Binding-site contacts:
Ligand atom C36 contacts residue ALA49 of chain 1.V at 3.6 Å (hydrophobic).
Ligand atom C39 contacts residue PHE123 of chain 1.W at 3.3 Å (hydrophobic).
Ligand atom O24 contacts residue ALA125 of chain 1.W at 3.6 Å (h-bond).
Ligand atom O41 contacts residue SER27 of chain 1.V at 3.5 Å (h-bond).
Ligand atom C18 contacts residue ASP124 of chain 1.W at 3.5 Å.
Ligand atom C10 contacts residue ALA52 of chain 1.V at 3.6 Å (hydrophobic).
Ligand atom C01 contacts residue THR21 of chain 1.V at 3.4 Å.
Ligand atom C36 contacts residue TRP129 of chain 1.W at 3.4 Å (hydrophobic).
Ligand atom C35 contacts residue ASN130 of chain 1.W at 3.5 Å.
Ligand atom N15 contacts residue THR21 of chain 1.V at 3.1 Å (h-bond).
Ligand atom N19 contacts residue ASP124 of chain 1.W at 2.6 Å (salt-bridge).
Ligand atom C33 contacts residue ASN130 of chain 1.W at 3.6 Å.
Ligand atom C37 contacts residue ALA49 of chain 1.V at 3.6 Å (hydrophobic).
Ligand atom N14 contacts residue SER20 of chain 1.V at 2.8 Å (h-bond).
Ligand atom C11 contacts residue ILE45 of chain 1.V at 3.0 Å (hydrophobic).
Ligand atom N30 contacts residue ASP124 of chain 1.W at 3.6 Å.
Ligand atom C31 contacts residue ASP124 of chain 1.W at 3.4 Å.
Ligand atom O24 contacts residue ALA126 of chain 1.W at 3.6 Å.
Ligand atom C13 contacts residue SER20 of chain 1.V at 3.6 Å.
Ligand atom C38 contacts residue GLY128 of chain 1.W at 3.4 Å.
Ligand atom C34 contacts residue SER20 of chain 1.V at 3.6 Å.
Ligand atom C03 contacts residue GLY47 of chain 1.V at 3.4 Å.
Ligand atom C12 contacts residue GLY47 of chain 1.V at 3.6 Å.
Ligand atom O17 contacts residue ALA49 of chain 1.V at 3.0 Å (h-bond).
Ligand atom C10 contacts residue LYS33 of chain 1.V at 3.5 Å.
Ligand atom O41 contacts residue GLN22 of chain 1.V at 2.8 Å (h-bond).
Ligand atom N04 contacts residue GLY47 of chain 1.V at 2.6 Å (h-bond).
Ligand atom F08 contacts residue VAL31 of chain 1.V at 3.2 Å.
Ligand atom N23 contacts residue ASP124 of chain 1.W at 3.4 Å.
Ligand atom C37 contacts residue TRP129 of chain 1.W at 3.2 Å (hydrophobic).
Ligand atom C05 contacts residue ALA49 of chain 1.V at 3.6 Å (hydrophobic).
Ligand atom C28 contacts residue ASP124 of chain 1.W at 3.4 Å.
Ligand atom C20 contacts residue ASP124 of chain 1.W at 3.6 Å.
Ligand atom O17 contacts residue THR48 of chain 1.V at 3.4 Å.
Ligand atom C38 contacts residue SER122 of chain 1.W at 3.6 Å.
Ligand atom F08 contacts residue ALA49 of chain 1.V at 3.4 Å.
Ligand atom C07 contacts residue VAL31 of chain 1.V at 3.5 Å (hydrophobic).
Ligand atom C39 contacts residue SER122 of chain 1.W at 3.3 Å.
Ligand atom C34 contacts residue ASN130 of chain 1.W at 3.6 Å.
Ligand atom C02 contacts residue GLY47 of chain 1.V at 3.6 Å.

This protein binds this small molecule.
Small molecule (SMILES): Cc1cc(C(=O)N[C@@H](CC(=O)N2CCC[C@@H]2c2ccccc2)C(=O)N[C@@H](C)c2ncc(-c3ccccc3F)[nH]2)no1

Sequence of chain 1.V:
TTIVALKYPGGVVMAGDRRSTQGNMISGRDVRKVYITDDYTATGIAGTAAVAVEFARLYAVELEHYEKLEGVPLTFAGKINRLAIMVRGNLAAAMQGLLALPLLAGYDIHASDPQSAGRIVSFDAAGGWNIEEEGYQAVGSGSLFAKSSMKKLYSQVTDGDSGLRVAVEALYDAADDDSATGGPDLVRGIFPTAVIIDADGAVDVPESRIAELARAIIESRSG

Sequence of chain 1.W:
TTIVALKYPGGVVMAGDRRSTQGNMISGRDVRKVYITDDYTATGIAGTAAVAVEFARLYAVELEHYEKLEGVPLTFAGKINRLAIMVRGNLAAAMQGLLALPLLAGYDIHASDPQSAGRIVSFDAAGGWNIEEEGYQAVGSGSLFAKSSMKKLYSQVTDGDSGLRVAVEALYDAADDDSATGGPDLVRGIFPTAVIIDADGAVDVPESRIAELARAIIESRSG